Sequence of chain 1.A:
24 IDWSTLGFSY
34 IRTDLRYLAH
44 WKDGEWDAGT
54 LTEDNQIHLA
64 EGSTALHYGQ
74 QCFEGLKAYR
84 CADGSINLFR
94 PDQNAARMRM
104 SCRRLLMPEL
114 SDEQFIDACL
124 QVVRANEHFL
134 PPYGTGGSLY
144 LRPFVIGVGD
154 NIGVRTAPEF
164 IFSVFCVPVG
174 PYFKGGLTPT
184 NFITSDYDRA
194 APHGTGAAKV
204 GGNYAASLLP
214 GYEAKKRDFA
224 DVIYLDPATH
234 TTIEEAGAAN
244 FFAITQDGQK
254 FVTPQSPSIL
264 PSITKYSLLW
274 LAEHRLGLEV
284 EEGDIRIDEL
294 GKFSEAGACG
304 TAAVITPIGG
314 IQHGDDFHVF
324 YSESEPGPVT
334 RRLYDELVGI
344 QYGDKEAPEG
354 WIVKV

Sequence of chain 1.B:
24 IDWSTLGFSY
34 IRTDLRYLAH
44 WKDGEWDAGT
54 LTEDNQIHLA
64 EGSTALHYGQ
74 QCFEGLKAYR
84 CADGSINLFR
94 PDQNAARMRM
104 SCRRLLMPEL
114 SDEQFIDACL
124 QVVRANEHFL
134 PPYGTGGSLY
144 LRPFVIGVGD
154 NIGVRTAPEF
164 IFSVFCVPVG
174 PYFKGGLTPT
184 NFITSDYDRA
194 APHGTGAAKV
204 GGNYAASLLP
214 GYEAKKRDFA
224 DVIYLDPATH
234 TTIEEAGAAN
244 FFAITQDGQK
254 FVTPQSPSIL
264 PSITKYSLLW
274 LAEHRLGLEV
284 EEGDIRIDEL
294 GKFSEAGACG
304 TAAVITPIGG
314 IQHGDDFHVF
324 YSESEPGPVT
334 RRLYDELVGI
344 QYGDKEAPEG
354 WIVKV

This small molecule binds to this protein.
Small molecule (SMILES): CC(C)CC(=O)C(=O)O

Binding-site contacts:
Ligand atom C2 contacts residue ALA241 of chain 1.B at 4.2 Å (hydrophobic).
Ligand atom C6 contacts residue PLP1 of chain 1.G at 3.7 Å.
Ligand atom C6 contacts residue ALA305 of chain 1.B at 3.7 Å (hydrophobic).
Ligand atom C4 contacts residue THR304 of chain 1.B at 4.2 Å.
Ligand atom C1 contacts residue TYR71 of chain 1.A at 4.4 Å (hydrophobic).
Ligand atom C4 contacts residue ALA305 of chain 1.B at 3.8 Å (hydrophobic).
Ligand atom C1 contacts residue PLP1 of chain 1.G at 4.0 Å.
Ligand atom C5 contacts residue ALA306 of chain 1.B at 3.6 Å (hydrophobic).
Ligand atom O2 contacts residue ARG145 of chain 1.B at 4.3 Å.
Ligand atom C1 contacts residue LYS202 of chain 1.B at 4.1 Å.
Ligand atom C4 contacts residue TYR143 of chain 1.B at 4.0 Å (hydrophobic).
Ligand atom O3 contacts residue PHE31 of chain 1.B at 3.4 Å.
Ligand atom C2 contacts residue TYR143 of chain 1.B at 4.1 Å (hydrophobic).
Ligand atom O2 contacts residue LYS202 of chain 1.B at 2.9 Å (salt-bridge).
Ligand atom C3 contacts residue PHE31 of chain 1.B at 4.1 Å (hydrophobic).
Ligand atom C2 contacts residue PHE31 of chain 1.B at 4.1 Å (hydrophobic).
Ligand atom C6 contacts residue TYR143 of chain 1.B at 3.4 Å (hydrophobic).
Ligand atom O1 contacts residue ALA241 of chain 1.B at 3.8 Å.
Ligand atom C6 contacts residue GLY78 of chain 1.B at 4.2 Å.
Ligand atom C3 contacts residue ALA305 of chain 1.B at 3.5 Å (hydrophobic).
Ligand atom C1 contacts residue ARG145 of chain 1.B at 4.3 Å.
Ligand atom C5 contacts residue ALA305 of chain 1.B at 3.1 Å (hydrophobic).
Ligand atom C3 contacts residue TYR143 of chain 1.B at 3.3 Å (hydrophobic).
Ligand atom O2 contacts residue PHE76 of chain 1.B at 4.3 Å.
Ligand atom C5 contacts residue PLP1 of chain 1.G at 3.8 Å.
Ligand atom C1 contacts residue ALA241 of chain 1.B at 3.9 Å (hydrophobic).
Ligand atom O1 contacts residue VAL157 of chain 1.A at 3.2 Å.
Ligand atom O2 contacts residue TYR143 of chain 1.B at 4.3 Å.
Ligand atom O3 contacts residue TYR175 of chain 1.B at 2.9 Å (h-bond).
Ligand atom C6 contacts residue THR304 of chain 1.B at 3.2 Å.
Ligand atom O3 contacts residue ALA305 of chain 1.B at 4.2 Å.
Ligand atom C5 contacts residue ALA241 of chain 1.B at 3.7 Å (hydrophobic).
Ligand atom O2 contacts residue ALA241 of chain 1.B at 4.2 Å.
Ligand atom C5 contacts residue THR304 of chain 1.B at 3.5 Å.
Ligand atom O2 contacts residue PLP1 of chain 1.G at 3.2 Å.
Ligand atom O1 contacts residue TYR71 of chain 1.A at 3.8 Å.
Ligand atom C2 contacts residue TYR175 of chain 1.B at 4.0 Å (hydrophobic).
Ligand atom C4 contacts residue PLP1 of chain 1.G at 3.3 Å.
Ligand atom O1 contacts residue TYR175 of chain 1.B at 4.4 Å.
Ligand atom C2 contacts residue ALA305 of chain 1.B at 4.4 Å (hydrophobic).